Binding-site contacts:
Ligand atom O6 contacts residue ASN252 of chain 1.B at 3.5 Å (h-bond).
Ligand atom C9 contacts residue LEU419 of chain 1.A at 3.4 Å (hydrophobic).
Ligand atom C14 contacts residue LEU423 of chain 1.A at 3.5 Å (hydrophobic).
Ligand atom C6 contacts residue LEU419 of chain 1.A at 3.5 Å (hydrophobic).
Ligand atom C32 contacts residue ALA317 of chain 1.A at 3.5 Å (hydrophobic).
Ligand atom C32 contacts residue SER250 of chain 1.B at 3.3 Å.
Ligand atom O5 contacts residue SER250 of chain 1.B at 3.3 Å (h-bond).
Ligand atom C32 contacts residue LYS301 of chain 1.A at 3.4 Å.
Ligand atom F contacts residue SER227 of chain 1.B at 3.4 Å.
Ligand atom O4 contacts residue ASP256 of chain 1.B at 2.7 Å (salt-bridge).
Ligand atom C contacts residue ARG156 of chain 1.B at 3.2 Å.
Ligand atom C13 contacts residue ALA422 of chain 1.A at 3.4 Å (hydrophobic).
Ligand atom C24 contacts residue CYS127 of chain 1.A at 3.4 Å (hydrophobic).
Ligand atom C15 contacts residue ALA422 of chain 1.A at 3.5 Å (hydrophobic).
Ligand atom O4 contacts residue MET223 of chain 1.B at 3.2 Å.
Ligand atom C31 contacts residue ALA317 of chain 1.A at 3.1 Å (hydrophobic).
Ligand atom O6 contacts residue LYS301 of chain 1.A at 3.3 Å (salt-bridge).
Ligand atom O5 contacts residue LYS301 of chain 1.A at 2.7 Å (salt-bridge).
Ligand atom C14 contacts residue ALA422 of chain 1.A at 3.4 Å (hydrophobic).
Ligand atom C8 contacts residue LEU419 of chain 1.A at 3.5 Å (hydrophobic).
Ligand atom O1 contacts residue ARG134 of chain 1.A at 3.3 Å.
Ligand atom C24 contacts residue GLY126 of chain 1.A at 3.6 Å.
Ligand atom C10 contacts residue ALA422 of chain 1.A at 3.6 Å (hydrophobic).
Ligand atom O3 contacts residue ASN321 of chain 1.A at 2.9 Å (h-bond).
Ligand atom O6 contacts residue LYS258 of chain 1.B at 3.1 Å (salt-bridge).
Ligand atom F contacts residue VAL249 of chain 1.B at 3.3 Å.
Ligand atom O2 contacts residue ALA130 of chain 1.A at 3.6 Å.
Ligand atom F contacts residue ARG156 of chain 1.B at 2.9 Å.
Ligand atom O6 contacts residue ARG156 of chain 1.B at 3.2 Å (salt-bridge).
Ligand atom O4 contacts residue ARG156 of chain 1.B at 2.9 Å (salt-bridge).
Ligand atom O6 contacts residue SER250 of chain 1.B at 2.5 Å (h-bond).
Ligand atom C30 contacts residue ASP256 of chain 1.B at 3.5 Å.
Ligand atom O3 contacts residue GLU125 of chain 1.A at 2.7 Å (salt-bridge).
Ligand atom O3 contacts residue LYS257 of chain 1.B at 2.7 Å (salt-bridge).
Ligand atom C22 contacts residue SER131 of chain 1.A at 3.5 Å.
Ligand atom C29 contacts residue ASP256 of chain 1.B at 3.4 Å.
Ligand atom C1 contacts residue ARG156 of chain 1.B at 3.3 Å.
Ligand atom C25 contacts residue HIS318 of chain 1.A at 3.5 Å.
Ligand atom O contacts residue SER131 of chain 1.A at 2.7 Å (h-bond).
Ligand atom C32 contacts residue LYS258 of chain 1.B at 3.5 Å.

The protein below binds the small molecule below.
Small molecule (SMILES): CC(C)n1c(CC[C@@H](O)C[C@@H](O)CC(=O)O)c(-c2ccc(F)cc2)c(-c2ccccc2)c1C(=O)Nc1ccc(S(N)(=O)=O)cc1

Sequence of chain 1.A:
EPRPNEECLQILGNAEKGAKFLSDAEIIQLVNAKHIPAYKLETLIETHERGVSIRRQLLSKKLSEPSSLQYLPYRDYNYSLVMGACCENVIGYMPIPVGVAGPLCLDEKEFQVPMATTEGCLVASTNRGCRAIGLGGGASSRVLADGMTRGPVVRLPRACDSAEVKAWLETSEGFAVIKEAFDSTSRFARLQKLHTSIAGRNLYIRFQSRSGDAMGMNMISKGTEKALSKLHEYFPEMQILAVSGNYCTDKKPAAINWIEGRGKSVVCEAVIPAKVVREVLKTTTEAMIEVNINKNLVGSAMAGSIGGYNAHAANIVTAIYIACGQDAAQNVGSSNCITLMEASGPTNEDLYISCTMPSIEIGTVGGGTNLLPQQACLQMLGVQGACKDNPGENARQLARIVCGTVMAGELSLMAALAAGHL

Sequence of chain 1.B:
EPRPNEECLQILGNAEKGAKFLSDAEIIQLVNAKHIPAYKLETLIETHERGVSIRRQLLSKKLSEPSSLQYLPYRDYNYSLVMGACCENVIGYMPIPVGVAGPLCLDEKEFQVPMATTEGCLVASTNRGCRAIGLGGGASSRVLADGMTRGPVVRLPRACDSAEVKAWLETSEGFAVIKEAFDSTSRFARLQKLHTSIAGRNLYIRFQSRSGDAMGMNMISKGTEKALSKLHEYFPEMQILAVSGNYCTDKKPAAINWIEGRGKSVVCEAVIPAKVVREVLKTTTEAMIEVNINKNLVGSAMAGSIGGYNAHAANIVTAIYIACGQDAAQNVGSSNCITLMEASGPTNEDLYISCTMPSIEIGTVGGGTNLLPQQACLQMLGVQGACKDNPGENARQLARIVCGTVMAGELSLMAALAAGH